This protein binds this small molecule.
Small molecule (SMILES): Nc1ncnc2c1ncn2[C@@H]1O[C@H](CO[P](=O)(O)O[P](=O)(O)NP(=O)(O)O)[C@@H](O)[C@H]1O

Binding-site contacts:
Ligand atom C1' contacts residue LEU65 of chain 1.B at 3.9 Å (hydrophobic).
Ligand atom N6 contacts residue LEU188 of chain 1.B at 3.5 Å.
Ligand atom C4' contacts residue LEU65 of chain 1.B at 3.6 Å (hydrophobic).
Ligand atom O1G contacts residue LYS183 of chain 1.B at 2.6 Å (salt-bridge).
Ligand atom O2G contacts residue VKG1 of chain 1.F at 3.2 Å.
Ligand atom O1G contacts residue SER185 of chain 1.B at 3.8 Å.
Ligand atom O1A contacts residue MG1 of chain 1.G at 2.0 Å.
Ligand atom N7 contacts residue VAL73 of chain 1.B at 3.5 Å.
Ligand atom O2B contacts residue LYS213 of chain 1.A at 3.8 Å.
Ligand atom O1A contacts residue ASP199 of chain 1.B at 3.6 Å.
Ligand atom O1A contacts residue LYS88 of chain 1.B at 3.9 Å.
Ligand atom N1 contacts residue MET137 of chain 1.B at 3.4 Å (h-bond).
Ligand atom N6 contacts residue MET134 of chain 1.B at 3.4 Å (h-bond).
Ligand atom N1 contacts residue LEU188 of chain 1.B at 3.5 Å.
Ligand atom N3 contacts residue LEU65 of chain 1.B at 3.9 Å.
Ligand atom C5 contacts residue LEU188 of chain 1.B at 3.8 Å (hydrophobic).
Ligand atom PG contacts residue MG1 of chain 1.G at 3.5 Å.
Ligand atom PG contacts residue SER185 of chain 1.B at 3.7 Å.
Ligand atom O2A contacts residue VAL73 of chain 1.B at 3.7 Å.
Ligand atom N6 contacts residue GLU135 of chain 1.B at 3.2 Å (salt-bridge).
Ligand atom O3G contacts residue MG1 of chain 1.G at 2.3 Å.
Ligand atom O2' contacts residue GLN144 of chain 1.B at 3.4 Å (h-bond).
Ligand atom O2A contacts residue LYS88 of chain 1.B at 3.9 Å.
Ligand atom O2' contacts residue SER141 of chain 1.B at 3.1 Å (h-bond).
Ligand atom C6 contacts residue LEU188 of chain 1.B at 3.4 Å (hydrophobic).
Ligand atom O4' contacts residue VAL73 of chain 1.B at 3.8 Å.
Ligand atom N3B contacts residue LYS213 of chain 1.A at 3.6 Å (salt-bridge).
Ligand atom O1A contacts residue ASN186 of chain 1.B at 3.9 Å.
Ligand atom O3' contacts residue GLN144 of chain 1.B at 3.7 Å.
Ligand atom O3G contacts residue ASN186 of chain 1.B at 2.8 Å (h-bond).
Ligand atom C6 contacts residue ALA86 of chain 1.B at 3.9 Å (hydrophobic).
Ligand atom PA contacts residue MG1 of chain 1.G at 3.5 Å.
Ligand atom O3G contacts residue SER185 of chain 1.B at 2.9 Å (h-bond).
Ligand atom N6 contacts residue ALA86 of chain 1.B at 3.5 Å.
Ligand atom C2 contacts residue MET137 of chain 1.B at 3.4 Å (hydrophobic).
Ligand atom O3' contacts residue LEU65 of chain 1.B at 3.7 Å.
Ligand atom O2G contacts residue MG1 of chain 1.G at 3.5 Å.
Ligand atom O4' contacts residue LEU65 of chain 1.B at 3.5 Å.
Ligand atom C8 contacts residue VAL73 of chain 1.B at 3.5 Å (hydrophobic).
Ligand atom O1B contacts residue SER185 of chain 1.B at 3.4 Å.

Sequence of chain 1.B:
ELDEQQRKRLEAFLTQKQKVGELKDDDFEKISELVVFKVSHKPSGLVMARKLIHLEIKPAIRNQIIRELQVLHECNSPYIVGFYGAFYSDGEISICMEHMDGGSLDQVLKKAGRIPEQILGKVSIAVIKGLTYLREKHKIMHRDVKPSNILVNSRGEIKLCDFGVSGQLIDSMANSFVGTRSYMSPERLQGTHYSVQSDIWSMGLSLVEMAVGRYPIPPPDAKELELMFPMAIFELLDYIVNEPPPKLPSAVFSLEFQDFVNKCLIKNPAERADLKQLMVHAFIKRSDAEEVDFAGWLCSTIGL

Sequence of chain 1.A:
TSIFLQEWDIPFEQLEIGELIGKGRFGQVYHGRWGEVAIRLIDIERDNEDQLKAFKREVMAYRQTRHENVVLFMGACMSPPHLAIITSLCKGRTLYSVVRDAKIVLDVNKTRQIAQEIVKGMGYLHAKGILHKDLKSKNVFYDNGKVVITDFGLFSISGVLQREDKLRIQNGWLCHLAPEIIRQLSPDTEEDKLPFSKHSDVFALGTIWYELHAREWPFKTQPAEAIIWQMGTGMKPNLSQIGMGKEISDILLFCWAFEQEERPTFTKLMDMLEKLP